Sequence of chain 1.A:
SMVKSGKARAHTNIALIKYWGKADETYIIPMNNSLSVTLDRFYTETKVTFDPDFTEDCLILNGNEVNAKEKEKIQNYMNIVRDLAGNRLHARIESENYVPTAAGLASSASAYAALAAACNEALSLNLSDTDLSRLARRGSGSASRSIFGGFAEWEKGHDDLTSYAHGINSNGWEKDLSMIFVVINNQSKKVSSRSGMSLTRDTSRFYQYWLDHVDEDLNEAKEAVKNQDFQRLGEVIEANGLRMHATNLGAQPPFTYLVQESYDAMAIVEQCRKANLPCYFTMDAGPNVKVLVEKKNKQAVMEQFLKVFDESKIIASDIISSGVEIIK

A small-molecule ligand and the protein it binds are described below.
Small molecule (SMILES): O=C(O)[C@@H]1CCCN1C(=O)CO[P](=O)(O)OP(=O)(O)O

Binding-site contacts:
Ligand atom OAD contacts residue SER112 of chain 1.A at 2.9 Å (h-bond).
Ligand atom OAB contacts residue SER197 of chain 1.A at 3.1 Å.
Ligand atom OAG contacts residue GLY145 of chain 1.A at 3.8 Å.
Ligand atom OAF contacts residue GLY145 of chain 1.A at 2.9 Å (h-bond).
Ligand atom OAG contacts residue SER144 of chain 1.A at 3.0 Å (h-bond).
Ligand atom OAM contacts residue SER197 of chain 1.A at 3.0 Å (h-bond).
Ligand atom CG contacts residue MET248 of chain 1.A at 3.8 Å (hydrophobic).
Ligand atom CD contacts residue ASP288 of chain 1.A at 3.3 Å.
Ligand atom PAS contacts residue ARG198 of chain 1.A at 3.8 Å.
Ligand atom O contacts residue ARG149 of chain 1.A at 2.8 Å (salt-bridge).
Ligand atom CAK contacts residue SER197 of chain 1.A at 3.8 Å.
Ligand atom OAH contacts residue GLY145 of chain 1.A at 3.8 Å.
Ligand atom O contacts residue TYR23 of chain 1.A at 3.5 Å.
Ligand atom OAH contacts residue SER144 of chain 1.A at 3.2 Å (h-bond).
Ligand atom OXT contacts residue ARG149 of chain 1.A at 3.7 Å.
Ligand atom OAH contacts residue SER146 of chain 1.A at 2.6 Å (h-bond).
Ligand atom OAD contacts residue SER144 of chain 1.A at 3.1 Å (h-bond).
Ligand atom OAN contacts residue MET201 of chain 1.A at 3.8 Å.
Ligand atom OAF contacts residue TYR23 of chain 1.A at 2.7 Å (h-bond).
Ligand atom CAK contacts residue MET201 of chain 1.A at 3.8 Å (hydrophobic).
Ligand atom PAS contacts residue LYS26 of chain 1.A at 3.6 Å.
Ligand atom CB contacts residue LYS22 of chain 1.A at 3.8 Å.
Ligand atom CB contacts residue TYR23 of chain 1.A at 3.0 Å (hydrophobic).
Ligand atom OAG contacts residue ARG198 of chain 1.A at 2.9 Å (salt-bridge).
Ligand atom OAF contacts residue LYS26 of chain 1.A at 3.5 Å (salt-bridge).
Ligand atom PAS contacts residue TYR23 of chain 1.A at 3.7 Å.
Ligand atom OAC contacts residue LYS26 of chain 1.A at 2.6 Å (salt-bridge).
Ligand atom CB contacts residue ASP288 of chain 1.A at 3.8 Å.
Ligand atom OAF contacts residue ILE32 of chain 1.A at 3.8 Å.
Ligand atom OAH contacts residue TYR23 of chain 1.A at 3.6 Å.
Ligand atom PAT contacts residue SER197 of chain 1.A at 3.8 Å.
Ligand atom PAT contacts residue SER144 of chain 1.A at 3.6 Å.
Ligand atom OAC contacts residue ARG198 of chain 1.A at 2.8 Å (salt-bridge).
Ligand atom C contacts residue ARG149 of chain 1.A at 3.7 Å.
Ligand atom PAT contacts residue SER146 of chain 1.A at 3.8 Å.
Ligand atom CA contacts residue TYR23 of chain 1.A at 3.2 Å (hydrophobic).
Ligand atom OAN contacts residue TYR23 of chain 1.A at 3.8 Å.
Ligand atom O contacts residue ALA19 of chain 1.A at 3.7 Å.
Ligand atom CG contacts residue ASP288 of chain 1.A at 3.1 Å.
Ligand atom OAN contacts residue SER197 of chain 1.A at 3.8 Å.